Binding-site contacts:
Ligand atom C19 contacts residue PHE221 of chain 1.A at 3.4 Å (hydrophobic).
Ligand atom C04 contacts residue SER99 of chain 1.A at 3.6 Å.
Ligand atom C15 contacts residue PHE221 of chain 1.A at 3.4 Å (hydrophobic).
Ligand atom C29 contacts residue THR289 of chain 1.A at 3.6 Å.
Ligand atom C17 contacts residue PHE221 of chain 1.A at 3.7 Å (hydrophobic).
Ligand atom C25 contacts residue ALA285 of chain 1.A at 3.6 Å (hydrophobic).
Ligand atom O21 contacts residue ILE281 of chain 1.A at 3.2 Å.
Ligand atom O07 contacts residue PHE88 of chain 1.A at 3.0 Å.
Ligand atom C18 contacts residue PHE284 of chain 1.A at 3.5 Å (hydrophobic).
Ligand atom N27 contacts residue HEM1 of chain 1.B at 2.4 Å.
Ligand atom C04 contacts residue ARG85 of chain 1.A at 3.9 Å.
Ligand atom C02 contacts residue ILE100 of chain 1.A at 3.8 Å (hydrophobic).
Ligand atom O21 contacts residue SER99 of chain 1.A at 3.3 Å (h-bond).
Ligand atom C30 contacts residue PHE284 of chain 1.A at 3.4 Å (hydrophobic).
Ligand atom C39 contacts residue ALA350 of chain 1.A at 3.8 Å (hydrophobic).
Ligand atom C28 contacts residue THR289 of chain 1.A at 3.6 Å.
Ligand atom C23 contacts residue SER99 of chain 1.A at 3.8 Å.
Ligand atom C24 contacts residue ALA285 of chain 1.A at 3.7 Å (hydrophobic).
Ligand atom C03 contacts residue ARG86 of chain 1.A at 2.9 Å.
Ligand atom C13 contacts residue PHE221 of chain 1.A at 3.8 Å (hydrophobic).
Ligand atom C17 contacts residue PHE284 of chain 1.A at 4.0 Å (hydrophobic).
Ligand atom N34 contacts residue ARG85 of chain 1.A at 3.4 Å.
Ligand atom C28 contacts residue HEM1 of chain 1.B at 3.4 Å.
Ligand atom O07 contacts residue ARG86 of chain 1.A at 3.7 Å.
Ligand atom C14 contacts residue PHE221 of chain 1.A at 3.3 Å (hydrophobic).
Ligand atom C26 contacts residue HEM1 of chain 1.B at 3.0 Å.
Ligand atom C01 contacts residue ILE100 of chain 1.A at 3.3 Å (hydrophobic).
Ligand atom O05 contacts residue ILE100 of chain 1.A at 3.5 Å.
Ligand atom C06 contacts residue PHE88 of chain 1.A at 3.9 Å (hydrophobic).
Ligand atom C04 contacts residue ILE100 of chain 1.A at 3.0 Å (hydrophobic).
Ligand atom C03 contacts residue ARG85 of chain 1.A at 3.2 Å.
Ligand atom C16 contacts residue PHE221 of chain 1.A at 3.6 Å (hydrophobic).
Ligand atom C33 contacts residue ARG85 of chain 1.A at 3.5 Å.
Ligand atom C24 contacts residue PHE284 of chain 1.A at 3.8 Å (hydrophobic).
Ligand atom O05 contacts residue SER99 of chain 1.A at 3.1 Å (h-bond).
Ligand atom C03 contacts residue PRO87 of chain 1.A at 3.7 Å (hydrophobic).
Ligand atom C18 contacts residue PHE221 of chain 1.A at 3.6 Å (hydrophobic).
Ligand atom C26 contacts residue ALA285 of chain 1.A at 3.5 Å (hydrophobic).
Ligand atom C01 contacts residue PHE88 of chain 1.A at 3.6 Å (hydrophobic).
Ligand atom C40 contacts residue HEM1 of chain 1.B at 3.3 Å.

A small-molecule ligand and the protein it binds are described below.
Small molecule (SMILES): CC(C)(C)OC(=O)N[C@H](CS[C@H](Cc1ccccc1)C(=O)NCCc1cccnc1)Cc1c[nH]c2ccccc12

Sequence of chain 1.A:
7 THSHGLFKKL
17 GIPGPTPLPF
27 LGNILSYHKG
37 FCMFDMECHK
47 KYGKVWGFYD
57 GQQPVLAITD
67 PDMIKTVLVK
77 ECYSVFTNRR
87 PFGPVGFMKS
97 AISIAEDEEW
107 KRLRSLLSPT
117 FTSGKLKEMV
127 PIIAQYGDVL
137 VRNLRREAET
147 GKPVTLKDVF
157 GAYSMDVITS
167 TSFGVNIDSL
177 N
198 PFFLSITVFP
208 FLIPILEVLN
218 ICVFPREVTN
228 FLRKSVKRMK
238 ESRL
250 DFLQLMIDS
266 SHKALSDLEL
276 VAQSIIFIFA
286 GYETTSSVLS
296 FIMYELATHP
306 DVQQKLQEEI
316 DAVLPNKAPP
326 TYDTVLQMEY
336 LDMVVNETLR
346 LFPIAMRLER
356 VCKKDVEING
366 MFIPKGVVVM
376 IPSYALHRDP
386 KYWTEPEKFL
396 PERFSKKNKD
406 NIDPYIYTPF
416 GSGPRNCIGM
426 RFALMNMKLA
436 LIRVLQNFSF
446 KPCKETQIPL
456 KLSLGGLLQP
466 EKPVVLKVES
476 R